Sequence of chain 1.B:
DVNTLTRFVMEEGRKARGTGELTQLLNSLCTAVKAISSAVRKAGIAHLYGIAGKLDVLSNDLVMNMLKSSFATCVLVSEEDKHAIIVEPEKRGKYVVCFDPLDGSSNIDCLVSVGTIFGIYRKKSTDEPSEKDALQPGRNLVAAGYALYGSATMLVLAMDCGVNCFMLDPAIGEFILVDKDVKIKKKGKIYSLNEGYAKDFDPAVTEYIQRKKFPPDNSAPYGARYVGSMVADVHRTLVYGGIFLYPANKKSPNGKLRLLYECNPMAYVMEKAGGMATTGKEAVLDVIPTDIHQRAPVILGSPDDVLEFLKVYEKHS

The protein below binds the small molecule below.
Small molecule (SMILES): CC(C)Cc1ccc(S(=O)(=O)NC(=O)Nc2ncc(Br)s2)s1

Binding-site contacts:
Ligand atom C12 contacts residue ALA25 of chain 1.B at 3.9 Å (hydrophobic).
Ligand atom C19 contacts residue GLU21 of chain 1.B at 3.9 Å.
Ligand atom C14 contacts residue ALA25 of chain 1.B at 3.5 Å (hydrophobic).
Ligand atom C14 contacts residue GLY22 of chain 1.B at 3.7 Å.
Ligand atom C12 contacts residue GLY22 of chain 1.B at 3.7 Å.
Ligand atom C6 contacts residue GLY29 of chain 1.B at 3.2 Å.
Ligand atom C11 contacts residue GLY22 of chain 1.B at 3.6 Å.
Ligand atom N8 contacts residue GLY29 of chain 1.B at 3.5 Å (h-bond).
Ligand atom O16 contacts residue THR32 of chain 1.B at 3.0 Å (h-bond).
Ligand atom N8 contacts residue GLY22 of chain 1.B at 3.6 Å.
Ligand atom C20 contacts residue MET178 of chain 1.B at 3.5 Å (hydrophobic).
Ligand atom C6 contacts residue GLY22 of chain 1.B at 3.8 Å.
Ligand atom BR18 contacts residue MET19 of chain 1.B at 3.9 Å.
Ligand atom N9 contacts residue ARG23 of chain 1.B at 3.5 Å.
Ligand atom S7 contacts residue LEU31 of chain 1.B at 3.6 Å.
Ligand atom O15 contacts residue GLY29 of chain 1.B at 3.8 Å.
Ligand atom C10 contacts residue 95M1 of chain 1.L at 3.8 Å.
Ligand atom C13 contacts residue 95M1 of chain 1.L at 3.7 Å.
Ligand atom S1 contacts residue GLY29 of chain 1.B at 3.8 Å.
Ligand atom C10 contacts residue ARG23 of chain 1.B at 3.5 Å.
Ligand atom N9 contacts residue 95M1 of chain 1.L at 3.8 Å.
Ligand atom C3 contacts residue GLY27 of chain 1.B at 3.9 Å.
Ligand atom O17 contacts residue THR32 of chain 1.B at 2.7 Å (h-bond).
Ligand atom N4 contacts residue GLY27 of chain 1.B at 3.1 Å.
Ligand atom C6 contacts residue GLY27 of chain 1.B at 3.7 Å.
Ligand atom N8 contacts residue GLY27 of chain 1.B at 3.0 Å (h-bond).
Ligand atom N4 contacts residue THR28 of chain 1.B at 3.6 Å.
Ligand atom C6 contacts residue THR32 of chain 1.B at 3.9 Å.
Ligand atom C13 contacts residue ARG23 of chain 1.B at 3.3 Å.
Ligand atom N4 contacts residue GLY29 of chain 1.B at 3.2 Å (h-bond).
Ligand atom O17 contacts residue GLY29 of chain 1.B at 3.2 Å.
Ligand atom O16 contacts residue GLY29 of chain 1.B at 3.7 Å.
Ligand atom S7 contacts residue GLY22 of chain 1.B at 3.6 Å.
Ligand atom C13 contacts residue THR28 of chain 1.D at 3.8 Å.
Ligand atom N4 contacts residue GLY22 of chain 1.B at 3.8 Å.
Ligand atom O16 contacts residue LEU31 of chain 1.B at 3.2 Å.
Ligand atom C3 contacts residue ARG23 of chain 1.B at 3.9 Å.
Ligand atom O15 contacts residue THR28 of chain 1.B at 3.8 Å.
Ligand atom C2 contacts residue GLY22 of chain 1.B at 3.6 Å.
Ligand atom O15 contacts residue GLY27 of chain 1.B at 3.7 Å.

Sequence of chain 1.D:
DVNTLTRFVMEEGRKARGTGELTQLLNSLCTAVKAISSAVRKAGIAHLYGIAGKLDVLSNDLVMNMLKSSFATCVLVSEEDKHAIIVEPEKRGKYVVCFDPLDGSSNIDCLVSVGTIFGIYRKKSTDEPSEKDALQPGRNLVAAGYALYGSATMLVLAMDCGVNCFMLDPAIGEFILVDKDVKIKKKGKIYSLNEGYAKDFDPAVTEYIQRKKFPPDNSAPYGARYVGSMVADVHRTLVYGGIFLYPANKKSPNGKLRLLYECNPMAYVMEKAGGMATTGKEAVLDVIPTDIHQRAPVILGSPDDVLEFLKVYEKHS